Binding-site contacts:
Ligand atom C contacts residue ASN37 of chain 2.A at 3.8 Å.
Ligand atom CA contacts residue ASN19 of chain 1.A at 3.9 Å.
Ligand atom C contacts residue PRO21 of chain 1.A at 4.1 Å (hydrophobic).
Ligand atom CG2 contacts residue SER52 of chain 1.A at 3.8 Å.
Ligand atom OXT contacts residue PRO21 of chain 1.A at 3.9 Å.
Ligand atom CD1 contacts residue CYS43 of chain 1.A at 3.7 Å (hydrophobic).
Ligand atom CB contacts residue VAL38 of chain 2.A at 3.9 Å (hydrophobic).
Ligand atom OXT contacts residue GLY22 of chain 1.A at 3.8 Å.
Ligand atom N contacts residue ASN37 of chain 2.A at 2.7 Å (h-bond).
Ligand atom C contacts residue MET24 of chain 1.A at 4.2 Å (hydrophobic).
Ligand atom CD1 contacts residue ILE41 of chain 2.A at 3.6 Å (hydrophobic).
Ligand atom N contacts residue VAL38 of chain 2.A at 2.5 Å (h-bond).
Ligand atom OXT contacts residue HIS20 of chain 1.A at 3.8 Å.
Ligand atom CG1 contacts residue VAL38 of chain 2.A at 3.2 Å (hydrophobic).
Ligand atom CG2 contacts residue VAL17 of chain 1.A at 4.0 Å (hydrophobic).
Ligand atom C contacts residue VAL38 of chain 2.A at 4.0 Å (hydrophobic).
Ligand atom O contacts residue VAL23 of chain 1.A at 3.3 Å (h-bond).
Ligand atom O contacts residue GLY22 of chain 1.A at 3.4 Å (h-bond).
Ligand atom C contacts residue HIS20 of chain 1.A at 3.2 Å.
Ligand atom CD1 contacts residue MET24 of chain 1.A at 3.6 Å (hydrophobic).
Ligand atom CA contacts residue ASN37 of chain 2.A at 3.5 Å.
Ligand atom CG2 contacts residue VAL23 of chain 1.A at 3.7 Å (hydrophobic).
Ligand atom CG2 contacts residue ARG18 of chain 1.A at 4.2 Å.
Ligand atom OXT contacts residue VAL38 of chain 2.A at 3.0 Å (h-bond).
Ligand atom CB contacts residue VAL23 of chain 1.A at 3.5 Å (hydrophobic).
Ligand atom O contacts residue PRO21 of chain 1.A at 4.2 Å.
Ligand atom CB contacts residue HIS20 of chain 1.A at 4.3 Å.
Ligand atom N contacts residue HIS20 of chain 1.A at 3.8 Å.
Ligand atom C contacts residue VAL23 of chain 1.A at 3.9 Å (hydrophobic).
Ligand atom CA contacts residue HIS20 of chain 1.A at 3.1 Å.
Ligand atom O contacts residue MET24 of chain 1.A at 3.1 Å (h-bond).
Ligand atom O contacts residue HIS20 of chain 1.A at 3.5 Å (h-bond).
Ligand atom N contacts residue ASN19 of chain 1.A at 2.9 Å (h-bond).
Ligand atom C contacts residue GLY22 of chain 1.A at 3.8 Å.
Ligand atom OXT contacts residue ASN37 of chain 2.A at 3.4 Å (h-bond).
Ligand atom CG1 contacts residue MET24 of chain 1.A at 4.3 Å (hydrophobic).
Ligand atom CG2 contacts residue ASN19 of chain 1.A at 3.7 Å.
Ligand atom CA contacts residue VAL38 of chain 2.A at 3.5 Å (hydrophobic).
Ligand atom CB contacts residue ASN19 of chain 1.A at 4.3 Å.
Ligand atom CA contacts residue VAL23 of chain 1.A at 3.5 Å (hydrophobic).

Sequence of chain 2.A:
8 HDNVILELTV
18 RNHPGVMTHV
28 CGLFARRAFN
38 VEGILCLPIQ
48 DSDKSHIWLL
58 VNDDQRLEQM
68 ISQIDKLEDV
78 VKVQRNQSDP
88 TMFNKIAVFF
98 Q

This small molecule binds to this protein.
Small molecule (SMILES): CC[C@H](C)[C@H](N)C(=O)O

Sequence of chain 1.A:
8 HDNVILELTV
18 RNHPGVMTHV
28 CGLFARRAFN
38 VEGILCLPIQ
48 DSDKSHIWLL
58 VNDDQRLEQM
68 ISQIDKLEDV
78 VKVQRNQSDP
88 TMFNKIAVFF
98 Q